The protein below binds the small molecule below.
Small molecule (SMILES): C=CC1=C(C)/C(=C/c2[nH]c(/C=C3\N=C(/C=C4\NC(=O)C(C)=C4C=C)C(C)=C3CCC(=O)O)c(CCC(=O)O)c2C)NC1=O

Binding-site contacts:
Ligand atom CMC contacts residue VAL469 of chain 1.A at 3.4 Å (hydrophobic).
Ligand atom C2A contacts residue HIS269 of chain 1.A at 3.4 Å.
Ligand atom C3D contacts residue SER221 of chain 1.A at 3.3 Å.
Ligand atom O1D contacts residue ARG263 of chain 1.A at 2.5 Å (salt-bridge).
Ligand atom O1D contacts residue SER266 of chain 1.A at 3.1 Å (h-bond).
Ligand atom NA contacts residue ASP216 of chain 1.A at 3.4 Å (salt-bridge).
Ligand atom CMC contacts residue SER215 of chain 1.A at 3.4 Å.
Ligand atom OB contacts residue SER297 of chain 1.A at 3.2 Å (h-bond).
Ligand atom CGD contacts residue ARG263 of chain 1.A at 3.3 Å.
Ligand atom OC contacts residue TYR272 of chain 1.A at 3.1 Å.
Ligand atom CBA contacts residue HIS269 of chain 1.A at 3.3 Å.
Ligand atom C4A contacts residue HIS269 of chain 1.A at 3.4 Å.
Ligand atom CHA contacts residue HIS269 of chain 1.A at 3.5 Å.
Ligand atom O2A contacts residue SER283 of chain 1.A at 3.0 Å.
Ligand atom ND contacts residue HIS269 of chain 1.A at 3.4 Å (h-bond).
Ligand atom CMC contacts residue PRO468 of chain 1.A at 3.2 Å (hydrophobic).
Ligand atom CAD contacts residue SER221 of chain 1.A at 3.4 Å.
Ligand atom O2D contacts residue ARG263 of chain 1.A at 2.9 Å (salt-bridge).
Ligand atom CHB contacts residue ILE217 of chain 1.A at 3.3 Å (hydrophobic).
Ligand atom C4A contacts residue ILE217 of chain 1.A at 3.3 Å (hydrophobic).
Ligand atom O1A contacts residue HIS269 of chain 1.A at 2.9 Å (h-bond).
Ligand atom ND contacts residue ASP216 of chain 1.A at 3.3 Å (salt-bridge).
Ligand atom C2D contacts residue SER221 of chain 1.A at 3.3 Å.
Ligand atom O1A contacts residue ALA281 of chain 1.A at 3.5 Å.
Ligand atom NA contacts residue HIS269 of chain 1.A at 3.0 Å.
Ligand atom O2D contacts residue TYR225 of chain 1.A at 2.5 Å (h-bond).
Ligand atom CAD contacts residue TYR225 of chain 1.A at 2.9 Å (hydrophobic).
Ligand atom CHA contacts residue TYR225 of chain 1.A at 3.4 Å (hydrophobic).
Ligand atom C4D contacts residue HIS269 of chain 1.A at 3.4 Å.
Ligand atom C3C contacts residue THR268 of chain 1.A at 3.4 Å.
Ligand atom CBC contacts residue CYS28 of chain 1.A at 1.6 Å (hydrophobic).
Ligand atom CGD contacts residue VAL265 of chain 1.A at 3.5 Å (hydrophobic).
Ligand atom NC contacts residue ASP216 of chain 1.A at 2.9 Å (salt-bridge).
Ligand atom CAC contacts residue THR268 of chain 1.A at 3.3 Å.
Ligand atom C1A contacts residue HIS269 of chain 1.A at 3.0 Å.
Ligand atom CMB contacts residue TYR272 of chain 1.A at 3.5 Å (hydrophobic).
Ligand atom OB contacts residue HIS299 of chain 1.A at 3.2 Å.
Ligand atom CAC contacts residue CYS28 of chain 1.A at 2.7 Å (hydrophobic).
Ligand atom O1D contacts residue VAL265 of chain 1.A at 3.2 Å.
Ligand atom OC contacts residue ASP216 of chain 1.A at 3.3 Å.

Sequence of chain 1.A:
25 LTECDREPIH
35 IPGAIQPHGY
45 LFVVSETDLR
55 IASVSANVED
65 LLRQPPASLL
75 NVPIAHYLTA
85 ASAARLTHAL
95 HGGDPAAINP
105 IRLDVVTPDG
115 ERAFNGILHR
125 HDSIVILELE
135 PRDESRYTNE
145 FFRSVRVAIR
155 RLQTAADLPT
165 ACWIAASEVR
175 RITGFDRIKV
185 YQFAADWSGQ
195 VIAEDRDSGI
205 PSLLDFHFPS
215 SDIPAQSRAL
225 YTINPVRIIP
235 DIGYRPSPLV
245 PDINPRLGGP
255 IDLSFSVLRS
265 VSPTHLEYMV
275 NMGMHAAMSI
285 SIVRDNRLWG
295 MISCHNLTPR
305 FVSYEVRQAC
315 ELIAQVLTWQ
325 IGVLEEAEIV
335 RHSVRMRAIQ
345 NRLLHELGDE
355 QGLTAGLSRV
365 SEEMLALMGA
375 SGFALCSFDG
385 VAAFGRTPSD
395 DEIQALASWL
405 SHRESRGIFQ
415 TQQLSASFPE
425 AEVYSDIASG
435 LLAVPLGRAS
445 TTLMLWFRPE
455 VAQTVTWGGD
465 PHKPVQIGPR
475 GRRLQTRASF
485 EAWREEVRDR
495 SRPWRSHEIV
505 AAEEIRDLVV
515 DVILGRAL